A small-molecule ligand and the protein it binds are described below.
Small molecule (SMILES): CC1(C)CC=C(C#Cc2ccccc2)c2cc(/C=C/c3ccc(C(=O)O)cc3)ccc21

Sequence of chain 1.D:
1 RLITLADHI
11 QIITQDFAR

Binding-site contacts:
Ligand atom CAP contacts residue PHE131 of chain 1.C at 3.8 Å (hydrophobic).
Ligand atom CAF contacts residue LEU5 of chain 1.D at 3.8 Å (hydrophobic).
Ligand atom CAX contacts residue LEU5 of chain 1.D at 3.8 Å (hydrophobic).
Ligand atom CAH contacts residue LEU114 of chain 1.C at 3.6 Å (hydrophobic).
Ligand atom OAC contacts residue ARG121 of chain 1.C at 3.2 Å (salt-bridge).
Ligand atom OAC contacts residue PHE44 of chain 1.C at 3.3 Å.
Ligand atom CAB contacts residue PHE147 of chain 1.C at 3.8 Å (hydrophobic).
Ligand atom CAL contacts residue ILE81 of chain 1.C at 3.6 Å (hydrophobic).
Ligand atom CAO contacts residue LEU114 of chain 1.C at 3.5 Å (hydrophobic).
Ligand atom CAY contacts residue SER77 of chain 1.C at 3.7 Å.
Ligand atom CAX contacts residue PHE73 of chain 1.C at 3.8 Å (hydrophobic).
Ligand atom CAW contacts residue SER132 of chain 1.C at 3.3 Å.
Ligand atom CAG contacts residue LEU114 of chain 1.C at 3.8 Å (hydrophobic).
Ligand atom CAQ contacts residue PHE147 of chain 1.C at 3.5 Å (hydrophobic).
Ligand atom CAI contacts residue LEU5 of chain 1.D at 3.4 Å (hydrophobic).
Ligand atom CAF contacts residue PHE73 of chain 1.C at 3.7 Å (hydrophobic).
Ligand atom CAN contacts residue SER77 of chain 1.C at 3.4 Å.
Ligand atom CAT contacts residue PHE147 of chain 1.C at 3.5 Å (hydrophobic).
Ligand atom CBB contacts residue CYS80 of chain 1.C at 3.8 Å (hydrophobic).
Ligand atom CAY contacts residue LEU5 of chain 1.D at 3.7 Å (hydrophobic).
Ligand atom CAM contacts residue TRP70 of chain 1.C at 3.7 Å (hydrophobic).
Ligand atom OAD contacts residue SER132 of chain 1.C at 2.9 Å (h-bond).
Ligand atom CAT contacts residue ILE115 of chain 1.C at 3.7 Å (hydrophobic).
Ligand atom CAN contacts residue LEU5 of chain 1.D at 3.7 Å (hydrophobic).
Ligand atom CAU contacts residue PHE73 of chain 1.C at 3.5 Å (hydrophobic).
Ligand atom CAR contacts residue CYS80 of chain 1.C at 3.6 Å (hydrophobic).
Ligand atom CAS contacts residue LEU76 of chain 1.C at 3.7 Å (hydrophobic).
Ligand atom CAP contacts residue SER77 of chain 1.C at 3.4 Å.
Ligand atom CAG contacts residue SER77 of chain 1.C at 3.5 Å.
Ligand atom CBC contacts residue PHE73 of chain 1.C at 3.8 Å (hydrophobic).
Ligand atom CAJ contacts residue THR78 of chain 1.C at 3.7 Å.
Ligand atom CAJ contacts residue HIS8 of chain 1.D at 3.6 Å.
Ligand atom OAD contacts residue PHE131 of chain 1.C at 3.5 Å.
Ligand atom CAO contacts residue ILE118 of chain 1.C at 3.7 Å (hydrophobic).
Ligand atom CAK contacts residue SER74 of chain 1.C at 3.8 Å.
Ligand atom CAS contacts residue PHE131 of chain 1.C at 3.3 Å (hydrophobic).
Ligand atom CAL contacts residue SER77 of chain 1.C at 3.6 Å.
Ligand atom CAQ contacts residue ILE115 of chain 1.C at 3.8 Å (hydrophobic).
Ligand atom OAC contacts residue SER132 of chain 1.C at 2.5 Å (h-bond).
Ligand atom CAE contacts residue PHE73 of chain 1.C at 3.4 Å (hydrophobic).

Sequence of chain 1.C:
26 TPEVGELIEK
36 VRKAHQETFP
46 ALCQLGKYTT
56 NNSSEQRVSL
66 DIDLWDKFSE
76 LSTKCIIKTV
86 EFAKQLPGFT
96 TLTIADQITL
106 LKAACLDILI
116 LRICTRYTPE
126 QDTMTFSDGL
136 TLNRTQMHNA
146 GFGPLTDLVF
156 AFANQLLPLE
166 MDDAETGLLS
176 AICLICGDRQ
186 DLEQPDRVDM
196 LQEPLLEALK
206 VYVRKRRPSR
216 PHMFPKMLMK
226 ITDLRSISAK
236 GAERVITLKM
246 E